A protein and the small-molecule ligand that binds it are described below.
Small molecule (SMILES): COc1cc(O)c2c(c1)C(=O)c1cccc(O)c1C2=O

Sequence of chain 1.E:
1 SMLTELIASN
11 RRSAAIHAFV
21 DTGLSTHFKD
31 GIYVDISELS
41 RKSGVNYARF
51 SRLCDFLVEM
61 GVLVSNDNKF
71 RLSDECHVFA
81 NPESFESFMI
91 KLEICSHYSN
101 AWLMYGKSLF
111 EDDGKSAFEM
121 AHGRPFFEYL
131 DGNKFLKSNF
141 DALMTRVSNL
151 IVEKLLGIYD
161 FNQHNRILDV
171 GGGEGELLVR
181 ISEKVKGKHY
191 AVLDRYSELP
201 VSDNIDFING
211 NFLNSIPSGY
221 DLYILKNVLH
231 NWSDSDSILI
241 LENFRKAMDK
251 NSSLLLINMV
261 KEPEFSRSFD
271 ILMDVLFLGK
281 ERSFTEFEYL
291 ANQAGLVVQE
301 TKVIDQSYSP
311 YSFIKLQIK

Binding-site contacts:
Ligand atom C17 contacts residue GLU93 of chain 1.E at 3.4 Å.
Ligand atom O8 contacts residue PHE269 of chain 1.E at 3.5 Å.
Ligand atom O19 contacts residue TYR98 of chain 1.E at 3.0 Å.
Ligand atom C7 contacts residue MET144 of chain 1.E at 3.5 Å (hydrophobic).
Ligand atom C10 contacts residue LEU143 of chain 1.E at 3.7 Å (hydrophobic).
Ligand atom C1 contacts residue TYR308 of chain 1.E at 3.6 Å (hydrophobic).
Ligand atom C13 contacts residue LEU276 of chain 1.E at 4.1 Å (hydrophobic).
Ligand atom C17 contacts residue LEU92 of chain 1.E at 3.5 Å (hydrophobic).
Ligand atom C13 contacts residue TYR98 of chain 1.E at 3.7 Å (hydrophobic).
Ligand atom C20 contacts residue LEU143 of chain 1.E at 3.6 Å (hydrophobic).
Ligand atom C1 contacts residue MET259 of chain 1.E at 3.5 Å (hydrophobic).
Ligand atom O31 contacts residue MET89 of chain 1.E at 3.4 Å.
Ligand atom C17 contacts residue TYR98 of chain 1.E at 3.4 Å (hydrophobic).
Ligand atom C6 contacts residue VAL147 of chain 1.E at 3.7 Å (hydrophobic).
Ligand atom O17 contacts residue MET259 of chain 1.E at 3.0 Å.
Ligand atom C5 contacts residue PHE85 of chain 1.E at 4.1 Å (hydrophobic).
Ligand atom O17 contacts residue HIS230 of chain 1.E at 3.6 Å (h-bond).
Ligand atom C11 contacts residue LEU143 of chain 1.E at 3.5 Å (hydrophobic).
Ligand atom C3 contacts residue MET144 of chain 1.E at 3.8 Å (hydrophobic).
Ligand atom C14 contacts residue PHE140 of chain 1.E at 4.0 Å (hydrophobic).
Ligand atom C7 contacts residue PHE269 of chain 1.E at 3.5 Å (hydrophobic).
Ligand atom C12 contacts residue TYR98 of chain 1.E at 3.8 Å (hydrophobic).
Ligand atom C9 contacts residue MET144 of chain 1.E at 4.0 Å (hydrophobic).
Ligand atom O8 contacts residue MET144 of chain 1.E at 3.6 Å.
Ligand atom C2 contacts residue MET259 of chain 1.E at 3.3 Å (hydrophobic).
Ligand atom C13 contacts residue LEU272 of chain 1.E at 3.9 Å (hydrophobic).
Ligand atom O17 contacts residue PHE269 of chain 1.E at 4.1 Å.
Ligand atom O18 contacts residue MET273 of chain 1.E at 3.6 Å.
Ligand atom O19 contacts residue LEU272 of chain 1.E at 3.9 Å.
Ligand atom O31 contacts residue LEU143 of chain 1.E at 3.7 Å.
Ligand atom C4 contacts residue LEU143 of chain 1.E at 4.0 Å (hydrophobic).
Ligand atom C17 contacts residue MET89 of chain 1.E at 3.8 Å (hydrophobic).
Ligand atom O8 contacts residue HIS230 of chain 1.E at 4.0 Å.
Ligand atom C12 contacts residue LEU272 of chain 1.E at 3.8 Å (hydrophobic).
Ligand atom O19 contacts residue LEU92 of chain 1.E at 4.0 Å.
Ligand atom O18 contacts residue PHE140 of chain 1.E at 3.5 Å.
Ligand atom C6 contacts residue TYR308 of chain 1.E at 3.3 Å (hydrophobic).
Ligand atom C5 contacts residue LEU143 of chain 1.E at 4.1 Å (hydrophobic).
Ligand atom C3 contacts residue PHE269 of chain 1.E at 3.8 Å (hydrophobic).
Ligand atom C9 contacts residue PHE269 of chain 1.E at 3.8 Å (hydrophobic).